The protein below binds the small molecule below.
Small molecule (SMILES): CC(=O)N[C@H]1[C@@H](O[P](=O)(O)O[P](=O)(O)OC[C@H]2O[C@@H](n3ccc(=O)[nH]c3=O)[C@H](O)[C@@H]2O)O[C@H](CO)[C@@H](O)[C@@H]1O

Binding-site contacts:
Ligand atom O2' contacts residue SER111 of chain 1.B at 2.7 Å (h-bond).
Ligand atom O6' contacts residue ASP199 of chain 1.B at 2.6 Å (salt-bridge).
Ligand atom O2A contacts residue ASP110 of chain 1.B at 3.6 Å.
Ligand atom O4' contacts residue ASP199 of chain 1.B at 3.3 Å (salt-bridge).
Ligand atom N3 contacts residue ASP59 of chain 1.B at 2.8 Å (salt-bridge).
Ligand atom C4 contacts residue ASN89 of chain 1.B at 3.6 Å.
Ligand atom N3 contacts residue ASN89 of chain 1.B at 3.5 Å (h-bond).
Ligand atom O4' contacts residue ARG94 of chain 1.B at 2.9 Å (salt-bridge).
Ligand atom C2 contacts residue ASP59 of chain 1.B at 3.6 Å.
Ligand atom O2 contacts residue ASP59 of chain 1.B at 3.6 Å.
Ligand atom O4 contacts residue ASN86 of chain 1.B at 3.1 Å (h-bond).
Ligand atom O3B contacts residue SER111 of chain 1.B at 3.0 Å (h-bond).
Ligand atom O2 contacts residue PRO93 of chain 1.B at 3.6 Å.
Ligand atom C2B contacts residue SER111 of chain 1.B at 3.5 Å.
Ligand atom C4 contacts residue GLY88 of chain 1.B at 3.6 Å.
Ligand atom C5' contacts residue ASP110 of chain 1.B at 3.5 Å.
Ligand atom O2' contacts residue PRO27 of chain 1.B at 3.2 Å (h-bond).
Ligand atom O3B contacts residue ASP110 of chain 1.B at 3.6 Å.
Ligand atom C3B contacts residue SER111 of chain 1.B at 3.4 Å.
Ligand atom PA contacts residue MN1 of chain 1.P at 3.2 Å.
Ligand atom O3A contacts residue MN1 of chain 1.P at 3.6 Å.
Ligand atom O2' contacts residue THR28 of chain 1.B at 3.6 Å.
Ligand atom O4B contacts residue ALA90 of chain 1.B at 3.2 Å.
Ligand atom O2' contacts residue PHE29 of chain 1.B at 3.5 Å (h-bond).
Ligand atom O2 contacts residue PRO27 of chain 1.B at 3.4 Å.
Ligand atom O2 contacts residue ASN89 of chain 1.B at 3.6 Å (h-bond).
Ligand atom O4 contacts residue GLY88 of chain 1.B at 3.0 Å.
Ligand atom C4' contacts residue ASP199 of chain 1.B at 3.5 Å.
Ligand atom C6' contacts residue ASP199 of chain 1.B at 3.5 Å.
Ligand atom C4' contacts residue ASP110 of chain 1.B at 3.4 Å.
Ligand atom O4 contacts residue ASN89 of chain 1.B at 3.4 Å (h-bond).
Ligand atom PB contacts residue MN1 of chain 1.P at 3.3 Å.
Ligand atom O2A contacts residue ASP112 of chain 1.B at 3.1 Å (salt-bridge).
Ligand atom O2A contacts residue MN1 of chain 1.P at 2.2 Å.
Ligand atom O3B contacts residue PRO27 of chain 1.B at 2.7 Å (h-bond).
Ligand atom O4' contacts residue ASP110 of chain 1.B at 2.7 Å (salt-bridge).
Ligand atom O2B contacts residue ASP112 of chain 1.B at 3.4 Å (salt-bridge).
Ligand atom O4 contacts residue ASP59 of chain 1.B at 3.6 Å (salt-bridge).
Ligand atom C4 contacts residue ASP59 of chain 1.B at 3.6 Å.
Ligand atom O2B contacts residue MN1 of chain 1.P at 2.2 Å.

Sequence of chain 1.B:
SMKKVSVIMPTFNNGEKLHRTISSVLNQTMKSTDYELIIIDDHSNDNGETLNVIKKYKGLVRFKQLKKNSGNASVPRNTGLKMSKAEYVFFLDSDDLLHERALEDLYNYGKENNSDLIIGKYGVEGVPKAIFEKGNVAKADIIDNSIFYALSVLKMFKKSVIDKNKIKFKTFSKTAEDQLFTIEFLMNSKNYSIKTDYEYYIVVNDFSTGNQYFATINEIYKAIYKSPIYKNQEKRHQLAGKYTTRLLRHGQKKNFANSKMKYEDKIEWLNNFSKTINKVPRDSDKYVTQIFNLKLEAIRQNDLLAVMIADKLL